A small-molecule ligand and the protein it binds are described below.
Small molecule (SMILES): CC(=O)N[C@@H]1[C@@H](O)[C@H](O)[C@@H](CO)O[C@H]1O

Binding-site contacts:
Ligand atom N2 contacts residue ASN45 of chain 1.A at 2.9 Å (h-bond).
Ligand atom C3 contacts residue ASN45 of chain 1.A at 3.8 Å.
Ligand atom O7 contacts residue ASN45 of chain 1.A at 3.8 Å.
Ligand atom C1 contacts residue THR47 of chain 1.A at 3.8 Å.
Ligand atom C5 contacts residue ASN45 of chain 1.A at 3.7 Å.
Ligand atom C1 contacts residue ASN45 of chain 1.A at 1.4 Å.
Ligand atom C2 contacts residue ASN45 of chain 1.A at 2.5 Å.
Ligand atom O5 contacts residue TYR48 of chain 1.A at 4.2 Å.
Ligand atom O6 contacts residue TYR48 of chain 1.A at 3.8 Å.
Ligand atom O5 contacts residue THR47 of chain 1.A at 4.0 Å.
Ligand atom C4 contacts residue ASN45 of chain 1.A at 4.2 Å.
Ligand atom O5 contacts residue ASN45 of chain 1.A at 2.4 Å (h-bond).
Ligand atom C5 contacts residue THR47 of chain 1.A at 4.1 Å.
Ligand atom C6 contacts residue TYR48 of chain 1.A at 4.0 Å (hydrophobic).
Ligand atom C7 contacts residue ASN45 of chain 1.A at 3.5 Å.

Sequence of chain 1.A:
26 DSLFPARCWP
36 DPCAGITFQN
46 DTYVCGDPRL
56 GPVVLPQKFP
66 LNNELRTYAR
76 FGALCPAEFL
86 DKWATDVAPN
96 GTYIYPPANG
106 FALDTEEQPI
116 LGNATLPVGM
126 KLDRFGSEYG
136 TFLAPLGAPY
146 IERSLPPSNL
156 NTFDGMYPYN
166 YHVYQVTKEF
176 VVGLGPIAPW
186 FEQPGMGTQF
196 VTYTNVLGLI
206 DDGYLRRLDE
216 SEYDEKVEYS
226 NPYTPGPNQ